The small molecule below binds the protein below.
Small molecule (SMILES): Nc1ccc2cn[nH]c2c1

Sequence of chain 1.A:
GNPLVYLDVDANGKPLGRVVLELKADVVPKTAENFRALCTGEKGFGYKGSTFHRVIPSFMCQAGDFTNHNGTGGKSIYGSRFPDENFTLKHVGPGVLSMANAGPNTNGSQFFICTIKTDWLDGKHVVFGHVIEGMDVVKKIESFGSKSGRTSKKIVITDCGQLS

Binding-site contacts:
Ligand atom NAA contacts residue ARG83 of chain 1.A at 3.7 Å.
Ligand atom CAE contacts residue GLN112 of chain 1.A at 4.1 Å.
Ligand atom CAC contacts residue ALA104 of chain 1.A at 4.2 Å (hydrophobic).
Ligand atom CAB contacts residue ALA102 of chain 1.A at 3.6 Å (hydrophobic).
Ligand atom NAF contacts residue THR74 of chain 1.A at 4.1 Å.
Ligand atom CAH contacts residue ARG83 of chain 1.A at 4.2 Å.
Ligand atom NAG contacts residue THR74 of chain 1.A at 3.8 Å.
Ligand atom CAJ contacts residue ALA104 of chain 1.A at 3.9 Å (hydrophobic).
Ligand atom NAA contacts residue ALA102 of chain 1.A at 4.2 Å.
Ligand atom NAA contacts residue GLY110 of chain 1.A at 3.5 Å (h-bond).
Ligand atom CAC contacts residue GLN112 of chain 1.A at 3.7 Å.
Ligand atom NAA contacts residue THR108 of chain 1.A at 2.9 Å (h-bond).
Ligand atom CAC contacts residue ASN103 of chain 1.A at 3.6 Å.
Ligand atom CAE contacts residue ARG83 of chain 1.A at 3.3 Å.
Ligand atom NAF contacts residue GLY73 of chain 1.A at 3.1 Å (h-bond).
Ligand atom CAC contacts residue GLY73 of chain 1.A at 4.2 Å.
Ligand atom NAG contacts residue GLY73 of chain 1.A at 3.7 Å.
Ligand atom CAB contacts residue THR108 of chain 1.A at 4.3 Å.
Ligand atom CAH contacts residue GLN112 of chain 1.A at 4.1 Å.
Ligand atom NAA contacts residue ASN109 of chain 1.A at 4.0 Å.
Ligand atom CAI contacts residue GLY73 of chain 1.A at 3.5 Å.
Ligand atom CAJ contacts residue THR74 of chain 1.A at 4.3 Å.
Ligand atom NAG contacts residue ALA104 of chain 1.A at 3.9 Å.
Ligand atom CAB contacts residue GLN112 of chain 1.A at 3.8 Å.
Ligand atom CAE contacts residue THR108 of chain 1.A at 4.2 Å.
Ligand atom NAG contacts residue ARG83 of chain 1.A at 4.2 Å.
Ligand atom CAI contacts residue ALA104 of chain 1.A at 4.2 Å (hydrophobic).
Ligand atom CAJ contacts residue ARG83 of chain 1.A at 4.1 Å.
Ligand atom CAB contacts residue ASN103 of chain 1.A at 3.5 Å.
Ligand atom CAC contacts residue ALA102 of chain 1.A at 4.1 Å (hydrophobic).
Ligand atom CAJ contacts residue GLY73 of chain 1.A at 3.9 Å.
Ligand atom CAJ contacts residue GLN112 of chain 1.A at 4.0 Å.
Ligand atom CAD contacts residue GLN112 of chain 1.A at 4.3 Å.
Ligand atom CAD contacts residue GLY73 of chain 1.A at 3.0 Å.
Ligand atom CAH contacts residue ASN103 of chain 1.A at 4.1 Å.
Ligand atom CAD contacts residue ALA104 of chain 1.A at 4.3 Å (hydrophobic).
Ligand atom CAI contacts residue GLN112 of chain 1.A at 3.7 Å.
Ligand atom CAH contacts residue THR108 of chain 1.A at 3.6 Å.
Ligand atom CAI contacts residue ASN103 of chain 1.A at 4.0 Å.
Ligand atom NAF contacts residue ALA104 of chain 1.A at 4.1 Å.